Binding-site contacts:
Ligand atom C2 contacts residue GLY220 of chain 1.A at 3.6 Å.
Ligand atom O3' contacts residue TYR90 of chain 1.A at 2.7 Å (h-bond).
Ligand atom O4' contacts residue SO41 of chain 1.E at 3.4 Å (h-bond).
Ligand atom C6 contacts residue GLY120 of chain 1.A at 3.5 Å.
Ligand atom N7 contacts residue THR244 of chain 1.A at 3.4 Å (h-bond).
Ligand atom N7 contacts residue ALA119 of chain 1.A at 3.5 Å.
Ligand atom N7 contacts residue ASN245 of chain 1.A at 2.7 Å (h-bond).
Ligand atom C3' contacts residue SO41 of chain 1.E at 3.3 Å.
Ligand atom C5 contacts residue ASN245 of chain 1.A at 3.6 Å.
Ligand atom O6 contacts residue ASN245 of chain 1.A at 2.8 Å (h-bond).
Ligand atom N1 contacts residue VAL219 of chain 1.A at 3.5 Å (h-bond).
Ligand atom C5 contacts residue TYR202 of chain 1.A at 3.6 Å (hydrophobic).
Ligand atom C8 contacts residue THR244 of chain 1.A at 3.3 Å.
Ligand atom N9 contacts residue ALA118 of chain 1.A at 3.1 Å (h-bond).
Ligand atom C1' contacts residue SO41 of chain 1.E at 3.7 Å.
Ligand atom O3' contacts residue SO41 of chain 1.E at 2.5 Å (h-bond).
Ligand atom O5' contacts residue TYR202 of chain 1.A at 2.5 Å (h-bond).
Ligand atom O2' contacts residue SO41 of chain 1.E at 2.5 Å (h-bond).
Ligand atom C6 contacts residue VAL219 of chain 1.A at 3.7 Å (hydrophobic).
Ligand atom C5' contacts residue TYR202 of chain 1.A at 3.4 Å (hydrophobic).
Ligand atom O6 contacts residue GLU203 of chain 1.A at 3.6 Å (salt-bridge).
Ligand atom N7 contacts residue GLY120 of chain 1.A at 3.5 Å (h-bond).
Ligand atom C2 contacts residue VAL219 of chain 1.A at 3.5 Å (hydrophobic).
Ligand atom C2' contacts residue MET221 of chain 1.A at 3.6 Å (hydrophobic).
Ligand atom C1' contacts residue ALA118 of chain 1.A at 3.1 Å (hydrophobic).
Ligand atom C2 contacts residue MET221 of chain 1.A at 3.6 Å (hydrophobic).
Ligand atom O5' contacts residue HIS259 of chain 1.A at 2.7 Å (h-bond).
Ligand atom C6 contacts residue GLU203 of chain 1.A at 3.5 Å.
Ligand atom C8 contacts residue ALA118 of chain 1.A at 3.4 Å (hydrophobic).
Ligand atom C5' contacts residue HIS259 of chain 1.A at 3.4 Å.
Ligand atom C4' contacts residue SO41 of chain 1.E at 3.5 Å.
Ligand atom N1 contacts residue GLU203 of chain 1.A at 2.5 Å (salt-bridge).
Ligand atom O6 contacts residue GLY120 of chain 1.A at 3.1 Å.
Ligand atom C2' contacts residue SO41 of chain 1.E at 3.5 Å.
Ligand atom O2' contacts residue MET221 of chain 1.A at 2.8 Å (h-bond).
Ligand atom C6 contacts residue TYR202 of chain 1.A at 3.5 Å (hydrophobic).
Ligand atom C2 contacts residue GLU203 of chain 1.A at 2.9 Å.
Ligand atom N3 contacts residue GLY220 of chain 1.A at 3.3 Å.
Ligand atom N3 contacts residue MET221 of chain 1.A at 3.4 Å.
Ligand atom C5 contacts residue GLY120 of chain 1.A at 3.4 Å.

Sequence of chain 1.B:
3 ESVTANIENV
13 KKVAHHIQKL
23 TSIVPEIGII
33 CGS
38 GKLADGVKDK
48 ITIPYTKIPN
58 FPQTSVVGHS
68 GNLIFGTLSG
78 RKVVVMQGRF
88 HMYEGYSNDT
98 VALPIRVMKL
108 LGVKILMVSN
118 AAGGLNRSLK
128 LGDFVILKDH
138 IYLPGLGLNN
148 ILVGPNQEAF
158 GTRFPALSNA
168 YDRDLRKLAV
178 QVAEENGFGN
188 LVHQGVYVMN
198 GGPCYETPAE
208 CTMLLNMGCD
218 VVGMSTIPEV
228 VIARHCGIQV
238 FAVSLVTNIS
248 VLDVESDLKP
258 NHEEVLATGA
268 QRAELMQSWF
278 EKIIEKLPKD

This protein binds this small molecule.
Small molecule (SMILES): O=c1[nH]cnc2c1ncn2[C@@H]1O[C@H](CO)[C@@H](O)[C@H]1O

Sequence of chain 1.A:
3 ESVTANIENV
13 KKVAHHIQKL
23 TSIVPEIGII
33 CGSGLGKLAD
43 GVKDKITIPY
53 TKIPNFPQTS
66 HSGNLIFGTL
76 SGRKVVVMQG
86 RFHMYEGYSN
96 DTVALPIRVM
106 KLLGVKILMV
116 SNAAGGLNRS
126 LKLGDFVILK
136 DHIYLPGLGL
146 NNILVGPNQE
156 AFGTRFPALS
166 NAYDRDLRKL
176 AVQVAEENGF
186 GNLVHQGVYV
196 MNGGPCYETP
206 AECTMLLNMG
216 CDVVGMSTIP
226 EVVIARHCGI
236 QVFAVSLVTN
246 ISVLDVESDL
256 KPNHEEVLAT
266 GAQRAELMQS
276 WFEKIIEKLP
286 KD